Binding-site contacts:
Ligand atom C2 contacts residue ASN192 of chain 1.A at 2.5 Å.
Ligand atom O7 contacts residue LYS230 of chain 1.A at 4.1 Å.
Ligand atom O7 contacts residue GLN190 of chain 1.A at 4.4 Å.
Ligand atom O5 contacts residue ASN192 of chain 1.A at 2.4 Å (h-bond).
Ligand atom N2 contacts residue ASN192 of chain 1.A at 3.0 Å (h-bond).
Ligand atom C1 contacts residue ASN192 of chain 1.A at 1.4 Å.
Ligand atom O6 contacts residue GLU195 of chain 1.A at 4.0 Å.
Ligand atom C4 contacts residue ASN192 of chain 1.A at 4.2 Å.
Ligand atom C2 contacts residue ILE157 of chain 1.A at 4.5 Å (hydrophobic).
Ligand atom O5 contacts residue THR194 of chain 1.A at 4.4 Å.
Ligand atom C8 contacts residue THR151 of chain 1.A at 4.4 Å.
Ligand atom O7 contacts residue ASN192 of chain 1.A at 3.2 Å (h-bond).
Ligand atom C1 contacts residue ILE157 of chain 1.A at 4.3 Å (hydrophobic).
Ligand atom O7 contacts residue ILE157 of chain 1.A at 3.8 Å.
Ligand atom C7 contacts residue ASN192 of chain 1.A at 3.5 Å.
Ligand atom C1 contacts residue THR194 of chain 1.A at 4.1 Å.
Ligand atom C7 contacts residue ILE157 of chain 1.A at 3.5 Å (hydrophobic).
Ligand atom C8 contacts residue ILE157 of chain 1.A at 4.0 Å (hydrophobic).
Ligand atom N2 contacts residue ILE157 of chain 1.A at 3.5 Å.
Ligand atom C3 contacts residue ASN192 of chain 1.A at 3.9 Å.
Ligand atom C5 contacts residue THR194 of chain 1.A at 4.5 Å.
Ligand atom C5 contacts residue ASN192 of chain 1.A at 3.7 Å.

Sequence of chain 1.A:
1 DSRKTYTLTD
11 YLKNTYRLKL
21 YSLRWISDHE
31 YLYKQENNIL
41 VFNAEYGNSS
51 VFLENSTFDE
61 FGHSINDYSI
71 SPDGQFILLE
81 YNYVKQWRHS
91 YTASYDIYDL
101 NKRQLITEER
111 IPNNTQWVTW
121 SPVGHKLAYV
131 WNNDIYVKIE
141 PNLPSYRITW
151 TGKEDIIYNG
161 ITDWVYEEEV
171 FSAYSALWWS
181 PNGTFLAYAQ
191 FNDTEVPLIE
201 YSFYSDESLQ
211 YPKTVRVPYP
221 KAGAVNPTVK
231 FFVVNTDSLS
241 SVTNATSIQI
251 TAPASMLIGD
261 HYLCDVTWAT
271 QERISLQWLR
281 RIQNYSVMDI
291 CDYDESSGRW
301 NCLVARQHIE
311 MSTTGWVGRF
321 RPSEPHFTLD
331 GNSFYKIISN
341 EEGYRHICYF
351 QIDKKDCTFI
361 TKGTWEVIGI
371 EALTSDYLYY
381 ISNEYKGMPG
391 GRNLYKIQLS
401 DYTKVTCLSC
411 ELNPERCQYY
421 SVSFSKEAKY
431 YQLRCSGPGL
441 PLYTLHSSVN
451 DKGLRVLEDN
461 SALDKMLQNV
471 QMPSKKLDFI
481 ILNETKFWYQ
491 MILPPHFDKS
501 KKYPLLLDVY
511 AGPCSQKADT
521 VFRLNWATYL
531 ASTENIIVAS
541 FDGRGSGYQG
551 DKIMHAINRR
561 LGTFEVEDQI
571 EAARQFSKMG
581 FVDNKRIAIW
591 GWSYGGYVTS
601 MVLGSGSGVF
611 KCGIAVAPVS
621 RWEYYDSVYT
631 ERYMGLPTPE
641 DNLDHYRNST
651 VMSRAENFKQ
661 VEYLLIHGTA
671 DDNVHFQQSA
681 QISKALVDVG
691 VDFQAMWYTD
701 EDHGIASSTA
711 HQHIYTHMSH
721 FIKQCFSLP

The protein below binds the small molecule below.
Small molecule (SMILES): CC(=O)N[C@@H]1[C@@H](O)[C@H](O)[C@@H](CO)O[C@H]1O